Binding-site contacts:
Ligand atom C4' contacts residue ZN1 of chain 1.E at 3.0 Å.
Ligand atom N4 contacts residue ZN1 of chain 1.F at 2.6 Å.
Ligand atom C2' contacts residue LYS52 of chain 1.B at 2.9 Å.
Ligand atom C6 contacts residue GLY228 of chain 1.B at 3.4 Å.
Ligand atom N2' contacts residue LEU27 of chain 1.B at 3.0 Å (h-bond).
Ligand atom C8 contacts residue ZN1 of chain 1.E at 3.4 Å.
Ligand atom C3 contacts residue ZN1 of chain 1.E at 3.8 Å.
Ligand atom C5 contacts residue GLY228 of chain 1.B at 3.7 Å.
Ligand atom N1 contacts residue ALA200 of chain 1.B at 3.1 Å (h-bond).
Ligand atom N2 contacts residue GLY238 of chain 1.B at 3.6 Å.
Ligand atom N3 contacts residue ZN1 of chain 1.E at 2.4 Å.
Ligand atom C5 contacts residue ZN1 of chain 1.F at 3.4 Å.
Ligand atom N3' contacts residue ZN1 of chain 1.E at 2.4 Å.
Ligand atom C4 contacts residue ZN1 of chain 1.E at 3.4 Å.
Ligand atom O91 contacts residue GLU202 of chain 1.B at 3.3 Å (salt-bridge).
Ligand atom C2 contacts residue VAL225 of chain 1.B at 3.6 Å (hydrophobic).
Ligand atom C4 contacts residue SER205 of chain 1.B at 3.5 Å.
Ligand atom N3' contacts residue HIS43 of chain 1.B at 3.7 Å.
Ligand atom C7 contacts residue ALA200 of chain 1.B at 3.4 Å (hydrophobic).
Ligand atom C6' contacts residue GLU202 of chain 1.B at 3.1 Å.
Ligand atom C3 contacts residue SER205 of chain 1.B at 3.1 Å.
Ligand atom C3' contacts residue LYS52 of chain 1.B at 3.3 Å.
Ligand atom C1' contacts residue LYS52 of chain 1.B at 3.6 Å.
Ligand atom C7 contacts residue ASP199 of chain 1.B at 3.6 Å.
Ligand atom C6 contacts residue ZN1 of chain 1.F at 3.8 Å.
Ligand atom C9 contacts residue ZN1 of chain 1.F at 3.7 Å.
Ligand atom C3' contacts residue ZN1 of chain 1.E at 3.1 Å.
Ligand atom N3 contacts residue SER205 of chain 1.B at 3.4 Å (h-bond).
Ligand atom C8' contacts residue ZN1 of chain 1.E at 3.3 Å.
Ligand atom O92 contacts residue TRP50 of chain 1.B at 3.7 Å.
Ligand atom N4' contacts residue GLU202 of chain 1.B at 2.9 Å (salt-bridge).
Ligand atom N1 contacts residue ASP199 of chain 1.B at 2.9 Å (salt-bridge).
Ligand atom C8 contacts residue ZN1 of chain 1.F at 3.4 Å.
Ligand atom N2 contacts residue ALA200 of chain 1.B at 3.7 Å.
Ligand atom N2 contacts residue ASP199 of chain 1.B at 3.0 Å (salt-bridge).
Ligand atom N1 contacts residue GLY230 of chain 1.B at 2.6 Å (h-bond).
Ligand atom C6 contacts residue GLY230 of chain 1.B at 3.8 Å.
Ligand atom C1 contacts residue GLY228 of chain 1.B at 3.6 Å.
Ligand atom C5' contacts residue GLU202 of chain 1.B at 3.5 Å.
Ligand atom O91 contacts residue ZN1 of chain 1.F at 2.8 Å.

Sequence of chain 1.B:
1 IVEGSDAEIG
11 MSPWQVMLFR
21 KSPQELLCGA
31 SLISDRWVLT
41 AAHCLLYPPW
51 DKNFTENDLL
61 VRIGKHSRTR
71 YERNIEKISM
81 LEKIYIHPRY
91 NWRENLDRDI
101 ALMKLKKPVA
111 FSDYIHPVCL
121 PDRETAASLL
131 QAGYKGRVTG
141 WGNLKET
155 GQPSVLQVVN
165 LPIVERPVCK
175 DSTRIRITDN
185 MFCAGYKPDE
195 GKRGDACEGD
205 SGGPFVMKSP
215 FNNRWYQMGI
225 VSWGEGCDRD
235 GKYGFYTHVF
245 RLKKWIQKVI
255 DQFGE

The protein below binds the small molecule below.
Small molecule (SMILES): NC(=[NH2+])c1ccc2nc(C(O)(O)c3nc4ccc(C(N)=[NH2+])cc4[nH]3)[nH]c2c1